The small molecule below binds the protein below.
Small molecule (SMILES): CC(=O)N[C@@H]1[C@@H](O)[C@H](O)[C@@H](CO)O[C@H]1O

Binding-site contacts:
Ligand atom C5 contacts residue ASN329 of chain 1.A at 4.1 Å.
Ligand atom C3 contacts residue ASN332 of chain 1.A at 3.8 Å.
Ligand atom C2 contacts residue ASN332 of chain 1.A at 2.5 Å.
Ligand atom O5 contacts residue ASN329 of chain 1.A at 3.7 Å.
Ligand atom C5 contacts residue ASN332 of chain 1.A at 3.7 Å.
Ligand atom O5 contacts residue ASN332 of chain 1.A at 2.4 Å (h-bond).
Ligand atom C7 contacts residue ASN332 of chain 1.A at 3.8 Å.
Ligand atom C1 contacts residue ASN332 of chain 1.A at 1.4 Å.
Ligand atom O6 contacts residue ASN329 of chain 1.A at 3.7 Å.
Ligand atom N2 contacts residue ILE227 of chain 1.A at 3.7 Å.
Ligand atom C6 contacts residue ASN329 of chain 1.A at 3.7 Å.
Ligand atom C8 contacts residue THR261 of chain 1.A at 3.7 Å.
Ligand atom C7 contacts residue ILE227 of chain 1.A at 4.0 Å (hydrophobic).
Ligand atom C8 contacts residue ILE227 of chain 1.A at 3.5 Å (hydrophobic).
Ligand atom C4 contacts residue ASN332 of chain 1.A at 4.3 Å.
Ligand atom O7 contacts residue ASN332 of chain 1.A at 4.3 Å.
Ligand atom N2 contacts residue ASN332 of chain 1.A at 2.9 Å (h-bond).

Sequence of chain 1.A:
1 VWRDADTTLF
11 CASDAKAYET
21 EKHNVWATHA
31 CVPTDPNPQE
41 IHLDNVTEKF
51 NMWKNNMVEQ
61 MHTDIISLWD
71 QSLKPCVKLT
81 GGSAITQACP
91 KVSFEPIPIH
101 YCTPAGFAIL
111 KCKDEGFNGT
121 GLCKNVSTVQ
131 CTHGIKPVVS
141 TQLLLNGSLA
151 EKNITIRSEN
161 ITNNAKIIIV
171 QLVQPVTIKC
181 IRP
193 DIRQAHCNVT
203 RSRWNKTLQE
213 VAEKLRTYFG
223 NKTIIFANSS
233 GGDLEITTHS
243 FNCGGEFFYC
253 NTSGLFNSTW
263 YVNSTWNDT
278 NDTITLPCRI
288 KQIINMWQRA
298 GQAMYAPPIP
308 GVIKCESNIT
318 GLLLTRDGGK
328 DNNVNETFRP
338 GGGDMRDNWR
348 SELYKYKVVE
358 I